Binding-site contacts:
Ligand atom OAD contacts residue GLN189 of chain 1.A at 3.9 Å.
Ligand atom OAC contacts residue MG1 of chain 1.G at 1.9 Å.
Ligand atom NBE contacts residue MG1 of chain 1.G at 2.8 Å.
Ligand atom OAE contacts residue GLU224 of chain 1.A at 2.9 Å (salt-bridge).
Ligand atom NBE contacts residue MG1 of chain 1.F at 2.7 Å.
Ligand atom CAO contacts residue GLN189 of chain 1.A at 3.9 Å.
Ligand atom NAT contacts residue PRO217 of chain 1.A at 3.9 Å.
Ligand atom CBA contacts residue MG1 of chain 1.G at 4.0 Å.
Ligand atom CAV contacts residue PRO217 of chain 1.A at 3.8 Å (hydrophobic).
Ligand atom CAM contacts residue TYR215 of chain 1.A at 3.5 Å (hydrophobic).
Ligand atom CAJ contacts residue MG1 of chain 1.F at 3.2 Å.
Ligand atom OAE contacts residue ASP188 of chain 1.A at 3.1 Å (salt-bridge).
Ligand atom CAH contacts residue PRO217 of chain 1.A at 3.7 Å (hydrophobic).
Ligand atom OAC contacts residue ASP131 of chain 1.A at 4.0 Å.
Ligand atom OAE contacts residue MG1 of chain 1.F at 1.9 Å.
Ligand atom CBB contacts residue MG1 of chain 1.G at 2.7 Å.
Ligand atom CAY contacts residue PRO217 of chain 1.A at 3.7 Å (hydrophobic).
Ligand atom NAS contacts residue ASP188 of chain 1.A at 3.4 Å (salt-bridge).
Ligand atom OAD contacts residue TYR215 of chain 1.A at 2.6 Å (h-bond).
Ligand atom CBD contacts residue ASP188 of chain 1.A at 3.9 Å.
Ligand atom CAU contacts residue PRO217 of chain 1.A at 3.8 Å (hydrophobic).
Ligand atom OAB contacts residue PRO217 of chain 1.A at 3.9 Å.
Ligand atom FAG contacts residue PRO217 of chain 1.A at 3.9 Å.
Ligand atom OAE contacts residue ASP131 of chain 1.A at 2.8 Å (salt-bridge).
Ligand atom CBD contacts residue MG1 of chain 1.F at 2.7 Å.
Ligand atom CAI contacts residue PRO217 of chain 1.A at 3.6 Å (hydrophobic).
Ligand atom OAD contacts residue PRO214 of chain 1.A at 3.2 Å.
Ligand atom FAF contacts residue GLN218 of chain 1.A at 3.5 Å.
Ligand atom NAS contacts residue MG1 of chain 1.F at 2.0 Å.
Ligand atom OAC contacts residue GLU224 of chain 1.A at 2.6 Å (salt-bridge).
Ligand atom CAN contacts residue GLN189 of chain 1.A at 3.4 Å.
Ligand atom NBE contacts residue GLU224 of chain 1.A at 3.5 Å (salt-bridge).
Ligand atom CAZ contacts residue PRO217 of chain 1.A at 3.5 Å (hydrophobic).
Ligand atom OAE contacts residue MG1 of chain 1.G at 2.1 Å.
Ligand atom CAJ contacts residue ASP188 of chain 1.A at 4.0 Å.
Ligand atom CAQ contacts residue SO41 of chain 1.L at 3.9 Å.
Ligand atom NBE contacts residue ASP188 of chain 1.A at 3.8 Å.
Ligand atom CAK contacts residue PRO217 of chain 1.A at 3.8 Å (hydrophobic).
Ligand atom FAG contacts residue GLU224 of chain 1.A at 3.3 Å.
Ligand atom CBB contacts residue GLU224 of chain 1.A at 3.4 Å.

A small-molecule ligand and the protein it binds are described below.
Small molecule (SMILES): Nc1c(C(=O)NCc2ccc(F)cc2F)c(=O)n(O)c2ncc(CCCCCO)cc12

Sequence of chain 1.A:
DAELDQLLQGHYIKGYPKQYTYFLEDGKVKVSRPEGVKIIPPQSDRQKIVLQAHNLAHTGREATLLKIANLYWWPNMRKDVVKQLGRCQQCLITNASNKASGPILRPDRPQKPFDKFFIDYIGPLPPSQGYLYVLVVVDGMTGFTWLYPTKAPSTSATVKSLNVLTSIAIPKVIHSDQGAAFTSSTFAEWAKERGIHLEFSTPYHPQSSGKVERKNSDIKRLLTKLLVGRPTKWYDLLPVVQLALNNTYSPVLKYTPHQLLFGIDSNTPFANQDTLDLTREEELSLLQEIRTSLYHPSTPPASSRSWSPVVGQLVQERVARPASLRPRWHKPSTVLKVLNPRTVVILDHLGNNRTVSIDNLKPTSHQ